Binding-site contacts:
Ligand atom CAK contacts residue ASN118 of chain 1.A at 3.9 Å.
Ligand atom CAA contacts residue THR212 of chain 1.B at 3.8 Å.
Ligand atom CAQ contacts residue LEU117 of chain 1.A at 4.0 Å (hydrophobic).
Ligand atom CAN contacts residue LEU246 of chain 1.B at 3.7 Å (hydrophobic).
Ligand atom CAA contacts residue ASP209 of chain 1.B at 3.5 Å.
Ligand atom CAU contacts residue LEU117 of chain 1.A at 3.9 Å (hydrophobic).
Ligand atom CAM contacts residue LEU246 of chain 1.B at 3.9 Å (hydrophobic).
Ligand atom CAC contacts residue LEU246 of chain 1.B at 3.6 Å (hydrophobic).
Ligand atom OAR contacts residue ALA203 of chain 1.B at 2.7 Å (h-bond).
Ligand atom FAV contacts residue ARG250 of chain 1.B at 3.7 Å.
Ligand atom CAB contacts residue PHE204 of chain 1.B at 3.6 Å (hydrophobic).
Ligand atom CAI contacts residue TYR202 of chain 1.B at 4.0 Å (hydrophobic).
Ligand atom CAU contacts residue THR119 of chain 1.A at 3.7 Å.
Ligand atom CAQ contacts residue ASP248 of chain 1.B at 3.9 Å.
Ligand atom CAM contacts residue PRO247 of chain 1.B at 3.7 Å (hydrophobic).
Ligand atom NAG contacts residue LEU246 of chain 1.B at 3.9 Å.
Ligand atom CAB contacts residue ASP209 of chain 1.B at 3.5 Å.
Ligand atom CAD contacts residue SER188 of chain 1.A at 3.9 Å.
Ligand atom CAL contacts residue PRO247 of chain 1.B at 3.3 Å (hydrophobic).
Ligand atom CAH contacts residue ALA203 of chain 1.B at 3.8 Å (hydrophobic).
Ligand atom NAO contacts residue ASP248 of chain 1.B at 2.4 Å (salt-bridge).
Ligand atom CAH contacts residue TYR202 of chain 1.B at 3.9 Å (hydrophobic).
Ligand atom FAV contacts residue LEU246 of chain 1.B at 3.4 Å.
Ligand atom CAB contacts residue SER188 of chain 1.A at 3.8 Å.
Ligand atom OAR contacts residue TYR202 of chain 1.B at 3.5 Å.
Ligand atom CAN contacts residue SER188 of chain 1.A at 4.0 Å.
Ligand atom CAK contacts residue THR119 of chain 1.A at 4.0 Å.
Ligand atom NAO contacts residue LEU246 of chain 1.B at 3.9 Å.
Ligand atom CAF contacts residue ALA203 of chain 1.B at 3.7 Å (hydrophobic).
Ligand atom CAN contacts residue ASP248 of chain 1.B at 3.3 Å.
Ligand atom CAJ contacts residue LEU117 of chain 1.A at 3.9 Å (hydrophobic).
Ligand atom CAE contacts residue ALA203 of chain 1.B at 3.3 Å (hydrophobic).
Ligand atom CAM contacts residue ASP248 of chain 1.B at 3.6 Å.
Ligand atom CAQ contacts residue ARG250 of chain 1.B at 3.5 Å.
Ligand atom CAF contacts residue PHE204 of chain 1.B at 3.8 Å (hydrophobic).
Ligand atom FAV contacts residue ILE252 of chain 1.B at 3.4 Å.
Ligand atom CAK contacts residue LEU117 of chain 1.A at 3.3 Å (hydrophobic).
Ligand atom CAD contacts residue LEU246 of chain 1.B at 3.9 Å (hydrophobic).
Ligand atom CAP contacts residue ASP248 of chain 1.B at 3.5 Å.
Ligand atom CAC contacts residue SER188 of chain 1.A at 3.8 Å.

Sequence of chain 1.A:
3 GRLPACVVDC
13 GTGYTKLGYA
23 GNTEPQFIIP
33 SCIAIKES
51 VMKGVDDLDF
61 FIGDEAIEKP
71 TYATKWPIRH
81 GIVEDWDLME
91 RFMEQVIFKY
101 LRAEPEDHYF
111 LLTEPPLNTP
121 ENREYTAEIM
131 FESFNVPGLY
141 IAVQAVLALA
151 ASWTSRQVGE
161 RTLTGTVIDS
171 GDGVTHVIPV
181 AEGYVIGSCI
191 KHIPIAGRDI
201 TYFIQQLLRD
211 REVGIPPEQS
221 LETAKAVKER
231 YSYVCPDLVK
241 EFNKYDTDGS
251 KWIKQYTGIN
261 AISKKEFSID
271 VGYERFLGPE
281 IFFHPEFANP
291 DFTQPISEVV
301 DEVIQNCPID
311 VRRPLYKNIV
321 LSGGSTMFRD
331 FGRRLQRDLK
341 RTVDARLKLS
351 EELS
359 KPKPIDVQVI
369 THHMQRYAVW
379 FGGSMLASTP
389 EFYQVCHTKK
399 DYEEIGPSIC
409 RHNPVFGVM

Sequence of chain 1.B:
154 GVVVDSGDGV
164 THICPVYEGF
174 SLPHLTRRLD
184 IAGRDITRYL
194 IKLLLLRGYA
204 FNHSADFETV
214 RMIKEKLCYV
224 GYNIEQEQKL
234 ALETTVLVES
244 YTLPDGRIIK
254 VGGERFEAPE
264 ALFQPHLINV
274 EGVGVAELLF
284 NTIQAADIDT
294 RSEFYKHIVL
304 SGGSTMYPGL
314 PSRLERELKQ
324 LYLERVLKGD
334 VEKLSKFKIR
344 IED

The protein below binds the small molecule below.
Small molecule (SMILES): Cc1[nH]c2ccccc2c1CCNC(=O)c1ccccc1F